Binding-site contacts:
Ligand atom O3 contacts residue PRO447 of chain 1.C at 2.6 Å (h-bond).
Ligand atom O5 contacts residue ASN440 of chain 1.C at 2.4 Å (h-bond).
Ligand atom C2 contacts residue HIS449 of chain 1.C at 3.8 Å.
Ligand atom O3 contacts residue ASN440 of chain 1.C at 3.4 Å (h-bond).
Ligand atom C8 contacts residue HIS449 of chain 1.C at 3.6 Å.
Ligand atom C2 contacts residue ASN440 of chain 1.C at 2.5 Å.
Ligand atom C3 contacts residue PRO447 of chain 1.C at 4.0 Å (hydrophobic).
Ligand atom C1 contacts residue ASN440 of chain 1.C at 1.4 Å.
Ligand atom C3 contacts residue ASN440 of chain 1.C at 3.3 Å.
Ligand atom C4 contacts residue ASN440 of chain 1.C at 3.6 Å.
Ligand atom N2 contacts residue ASN440 of chain 1.C at 3.6 Å.
Ligand atom C3 contacts residue HIS449 of chain 1.C at 3.6 Å.
Ligand atom N2 contacts residue HIS449 of chain 1.C at 4.1 Å.
Ligand atom C7 contacts residue HIS449 of chain 1.C at 4.2 Å.
Ligand atom O3 contacts residue HIS449 of chain 1.C at 3.2 Å.
Ligand atom O6 contacts residue ASN440 of chain 1.C at 4.3 Å.
Ligand atom C5 contacts residue ASN440 of chain 1.C at 3.5 Å.

A small-molecule ligand and the protein it binds are described below.
Small molecule (SMILES): CC(=O)N[C@@H]1[C@@H](O)[C@H](O)[C@@H](CO)O[C@H]1O

Sequence of chain 1.C:
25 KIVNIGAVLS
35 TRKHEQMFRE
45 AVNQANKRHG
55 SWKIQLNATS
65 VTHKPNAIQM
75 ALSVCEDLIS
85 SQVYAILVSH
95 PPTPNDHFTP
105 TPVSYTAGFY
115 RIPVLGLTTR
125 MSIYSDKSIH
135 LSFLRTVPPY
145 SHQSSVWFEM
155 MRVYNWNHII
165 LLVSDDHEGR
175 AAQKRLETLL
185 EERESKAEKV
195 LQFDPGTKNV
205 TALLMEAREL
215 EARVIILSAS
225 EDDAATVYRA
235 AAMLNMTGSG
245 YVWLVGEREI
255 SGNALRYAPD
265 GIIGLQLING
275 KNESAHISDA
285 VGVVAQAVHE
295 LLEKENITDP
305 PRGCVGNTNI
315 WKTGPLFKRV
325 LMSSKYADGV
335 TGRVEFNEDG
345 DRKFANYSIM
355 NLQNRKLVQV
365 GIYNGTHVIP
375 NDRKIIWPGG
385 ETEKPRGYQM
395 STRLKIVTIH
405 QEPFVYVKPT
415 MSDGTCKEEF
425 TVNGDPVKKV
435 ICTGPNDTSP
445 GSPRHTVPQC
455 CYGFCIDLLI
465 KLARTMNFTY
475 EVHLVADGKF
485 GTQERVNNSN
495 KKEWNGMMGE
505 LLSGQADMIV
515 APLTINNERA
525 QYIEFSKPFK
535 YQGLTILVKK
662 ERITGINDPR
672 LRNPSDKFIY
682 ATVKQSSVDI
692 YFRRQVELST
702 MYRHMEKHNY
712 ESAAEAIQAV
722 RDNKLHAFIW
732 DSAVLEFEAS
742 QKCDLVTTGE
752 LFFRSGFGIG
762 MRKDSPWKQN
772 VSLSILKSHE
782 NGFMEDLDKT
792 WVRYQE